Sequence of chain 1.B:
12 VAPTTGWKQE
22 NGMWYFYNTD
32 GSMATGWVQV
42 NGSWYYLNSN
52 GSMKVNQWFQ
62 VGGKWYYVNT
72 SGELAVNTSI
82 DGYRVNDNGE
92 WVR

The small molecule below binds the protein below.
Small molecule (SMILES): C[N+](C)(C)CCOP(=O)(O)O

Sequence of chain 1.C:
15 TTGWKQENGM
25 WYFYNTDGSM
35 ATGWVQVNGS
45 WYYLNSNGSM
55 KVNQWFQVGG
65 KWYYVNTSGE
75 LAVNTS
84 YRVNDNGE

Binding-site contacts:
Ligand atom N1 contacts residue TRP38 of chain 1.C at 4.2 Å.
Ligand atom C4 contacts residue ASN42 of chain 1.B at 4.0 Å.
Ligand atom N1 contacts residue ASN42 of chain 1.B at 4.3 Å.
Ligand atom C2 contacts residue TRP45 of chain 1.C at 4.2 Å (hydrophobic).
Ligand atom C3 contacts residue ASN42 of chain 1.B at 3.5 Å.
Ligand atom C5 contacts residue TRP45 of chain 1.C at 3.9 Å (hydrophobic).
Ligand atom C5 contacts residue TRP38 of chain 1.C at 3.7 Å (hydrophobic).
Ligand atom C2 contacts residue ASN89 of chain 1.C at 3.8 Å.
Ligand atom C3 contacts residue TRP38 of chain 1.C at 3.7 Å (hydrophobic).
Ligand atom C2 contacts residue LEU75 of chain 1.C at 4.2 Å (hydrophobic).
Ligand atom C3 contacts residue TYR67 of chain 1.C at 4.4 Å (hydrophobic).
Ligand atom C4 contacts residue ASN89 of chain 1.C at 4.2 Å.
Ligand atom C2 contacts residue TRP38 of chain 1.C at 3.9 Å (hydrophobic).
Ligand atom C5 contacts residue ASN42 of chain 1.B at 3.2 Å.